This small molecule binds to this protein.
Small molecule (SMILES): CC(=O)N[C@H]1[C@H](O[C@H]2[C@H](O)[C@@H](NC(C)=O)CO[C@@H]2CO)O[C@H](CO)[C@@H](O)[C@@H]1O

Binding-site contacts:
Ligand atom C2 contacts residue ASN12 of chain 40.L at 3.2 Å.
Ligand atom C7 contacts residue ASN12 of chain 40.L at 3.9 Å.
Ligand atom N2 contacts residue ASN12 of chain 40.L at 3.8 Å.
Ligand atom C1 contacts residue ASN12 of chain 40.L at 2.1 Å.
Ligand atom C5 contacts residue ASN12 of chain 40.L at 4.0 Å.
Ligand atom O5 contacts residue ASN12 of chain 40.L at 2.6 Å (h-bond).
Ligand atom O7 contacts residue ASN12 of chain 40.L at 3.7 Å.

Sequence of chain 40.L:
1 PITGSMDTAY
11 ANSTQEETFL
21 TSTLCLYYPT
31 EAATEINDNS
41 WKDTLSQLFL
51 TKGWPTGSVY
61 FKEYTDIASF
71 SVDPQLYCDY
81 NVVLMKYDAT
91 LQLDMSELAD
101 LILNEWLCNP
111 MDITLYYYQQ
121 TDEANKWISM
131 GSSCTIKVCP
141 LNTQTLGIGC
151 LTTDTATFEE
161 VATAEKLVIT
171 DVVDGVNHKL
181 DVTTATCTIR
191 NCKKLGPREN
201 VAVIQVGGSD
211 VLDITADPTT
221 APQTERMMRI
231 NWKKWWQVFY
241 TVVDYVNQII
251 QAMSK